The small molecule below binds the protein below.
Small molecule (SMILES): O[C@@H](c1ccncc1)c1ccc(OCCN2CCCC2)cc1

Binding-site contacts:
Ligand atom C13 contacts residue VAL368 of chain 1.A at 3.4 Å (hydrophobic).
Ligand atom C22 contacts residue TYR384 of chain 1.A at 3.6 Å (hydrophobic).
Ligand atom C9 contacts residue PHE315 of chain 1.A at 3.6 Å (hydrophobic).
Ligand atom C14 contacts residue PHE315 of chain 1.A at 3.5 Å (hydrophobic).
Ligand atom C14 contacts residue TRP312 of chain 1.A at 3.3 Å (hydrophobic).
Ligand atom C10 contacts residue ALA378 of chain 1.A at 3.6 Å (hydrophobic).
Ligand atom C2 contacts residue ALA138 of chain 1.A at 3.7 Å (hydrophobic).
Ligand atom C20 contacts residue GLN137 of chain 1.A at 3.8 Å.
Ligand atom C19 contacts residue GLN135 of chain 1.A at 3.6 Å.
Ligand atom C21 contacts residue GLY270 of chain 1.A at 3.7 Å.
Ligand atom C17 contacts residue TYR268 of chain 1.A at 3.1 Å (hydrophobic).
Ligand atom C19 contacts residue TYR268 of chain 1.A at 3.7 Å (hydrophobic).
Ligand atom C19 contacts residue GLN137 of chain 1.A at 3.3 Å.
Ligand atom C1 contacts residue TRP312 of chain 1.A at 3.7 Å (hydrophobic).
Ligand atom O15 contacts residue ALA138 of chain 1.A at 3.7 Å.
Ligand atom C22 contacts residue GLN137 of chain 1.A at 3.5 Å.
Ligand atom C11 contacts residue ALA378 of chain 1.A at 3.2 Å (hydrophobic).
Ligand atom N23 contacts residue TYR268 of chain 1.A at 3.5 Å.
Ligand atom C17 contacts residue GLN137 of chain 1.A at 3.7 Å.
Ligand atom O8 contacts residue LEU370 of chain 1.A at 3.6 Å.
Ligand atom C21 contacts residue TYR384 of chain 1.A at 3.5 Å (hydrophobic).
Ligand atom O15 contacts residue GLN137 of chain 1.A at 3.7 Å.
Ligand atom C4 contacts residue TYR379 of chain 1.A at 3.5 Å (hydrophobic).
Ligand atom C4 contacts residue PRO375 of chain 1.A at 3.1 Å (hydrophobic).
Ligand atom C22 contacts residue TYR379 of chain 1.A at 3.3 Å (hydrophobic).
Ligand atom N23 contacts residue GLN137 of chain 1.A at 3.2 Å (h-bond).
Ligand atom C20 contacts residue MET271 of chain 1.A at 3.5 Å (hydrophobic).
Ligand atom O8 contacts residue TRP312 of chain 1.A at 2.8 Å (h-bond).
Ligand atom C5 contacts residue PRO375 of chain 1.A at 2.7 Å (hydrophobic).
Ligand atom C2 contacts residue PHE315 of chain 1.A at 3.6 Å (hydrophobic).
Ligand atom C5 contacts residue TYR379 of chain 1.A at 3.7 Å (hydrophobic).
Ligand atom O8 contacts residue PHE315 of chain 1.A at 3.3 Å.
Ligand atom C10 contacts residue TYR379 of chain 1.A at 3.6 Å (hydrophobic).
Ligand atom C1 contacts residue PHE315 of chain 1.A at 3.6 Å (hydrophobic).
Ligand atom C21 contacts residue TYR379 of chain 1.A at 3.5 Å (hydrophobic).
Ligand atom C14 contacts residue VAL368 of chain 1.A at 3.7 Å (hydrophobic).
Ligand atom C19 contacts residue MET271 of chain 1.A at 3.3 Å (hydrophobic).
Ligand atom C16 contacts residue GLN137 of chain 1.A at 3.0 Å.
Ligand atom C7 contacts residue LEU370 of chain 1.A at 3.6 Å (hydrophobic).
Ligand atom C20 contacts residue GLY270 of chain 1.A at 3.0 Å.

Sequence of chain 1.A:
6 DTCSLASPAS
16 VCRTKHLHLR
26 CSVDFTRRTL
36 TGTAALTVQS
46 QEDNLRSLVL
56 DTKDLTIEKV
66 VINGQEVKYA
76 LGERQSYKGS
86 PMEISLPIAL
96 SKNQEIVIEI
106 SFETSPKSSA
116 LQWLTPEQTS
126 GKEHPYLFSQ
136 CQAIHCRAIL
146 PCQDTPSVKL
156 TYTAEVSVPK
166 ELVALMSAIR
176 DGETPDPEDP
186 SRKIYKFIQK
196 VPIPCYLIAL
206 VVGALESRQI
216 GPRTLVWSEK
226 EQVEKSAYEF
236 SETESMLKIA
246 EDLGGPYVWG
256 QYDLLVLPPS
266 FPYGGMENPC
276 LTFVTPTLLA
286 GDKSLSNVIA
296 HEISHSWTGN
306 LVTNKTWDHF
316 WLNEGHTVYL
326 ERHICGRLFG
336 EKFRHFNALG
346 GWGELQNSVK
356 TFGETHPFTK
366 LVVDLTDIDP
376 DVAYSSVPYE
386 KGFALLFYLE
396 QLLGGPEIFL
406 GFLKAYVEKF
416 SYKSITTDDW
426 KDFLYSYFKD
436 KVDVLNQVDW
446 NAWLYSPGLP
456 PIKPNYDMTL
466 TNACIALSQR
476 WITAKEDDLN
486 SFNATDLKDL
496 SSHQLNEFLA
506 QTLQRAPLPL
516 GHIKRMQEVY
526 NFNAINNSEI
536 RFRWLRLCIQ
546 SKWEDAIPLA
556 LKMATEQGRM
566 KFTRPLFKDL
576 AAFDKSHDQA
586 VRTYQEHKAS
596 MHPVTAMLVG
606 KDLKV